Sequence of chain 1.E:
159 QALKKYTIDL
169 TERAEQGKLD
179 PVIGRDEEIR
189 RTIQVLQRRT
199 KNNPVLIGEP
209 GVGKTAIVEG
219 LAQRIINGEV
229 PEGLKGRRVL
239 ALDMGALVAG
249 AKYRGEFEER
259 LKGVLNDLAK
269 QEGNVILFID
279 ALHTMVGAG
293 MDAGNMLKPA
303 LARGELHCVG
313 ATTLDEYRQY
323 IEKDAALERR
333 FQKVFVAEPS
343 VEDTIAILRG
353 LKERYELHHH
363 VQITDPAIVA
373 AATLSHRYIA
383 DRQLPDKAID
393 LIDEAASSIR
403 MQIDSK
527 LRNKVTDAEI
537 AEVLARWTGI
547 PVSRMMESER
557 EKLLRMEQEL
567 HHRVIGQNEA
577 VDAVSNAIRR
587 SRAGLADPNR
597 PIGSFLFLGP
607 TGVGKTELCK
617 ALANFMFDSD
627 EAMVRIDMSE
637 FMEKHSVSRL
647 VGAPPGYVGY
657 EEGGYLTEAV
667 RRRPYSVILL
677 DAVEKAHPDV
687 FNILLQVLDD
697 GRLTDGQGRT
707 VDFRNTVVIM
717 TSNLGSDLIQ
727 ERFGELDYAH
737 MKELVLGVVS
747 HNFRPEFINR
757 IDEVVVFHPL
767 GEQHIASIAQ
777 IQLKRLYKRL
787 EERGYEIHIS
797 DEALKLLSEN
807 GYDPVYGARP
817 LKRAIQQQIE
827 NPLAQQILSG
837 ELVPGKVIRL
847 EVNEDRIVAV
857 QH

Binding-site contacts:
Ligand atom O2A contacts residue THR213 of chain 1.E at 3.3 Å.
Ligand atom O1B contacts residue GLY211 of chain 1.E at 3.7 Å.
Ligand atom O3A contacts residue GLY211 of chain 1.E at 3.4 Å.
Ligand atom O3G contacts residue PRO208 of chain 1.E at 3.3 Å.
Ligand atom C6 contacts residue ALA214 of chain 1.E at 3.7 Å (hydrophobic).
Ligand atom PB contacts residue GLY211 of chain 1.E at 3.6 Å.
Ligand atom N3 contacts residue LEU353 of chain 1.E at 3.7 Å.
Ligand atom O2B contacts residue GLY209 of chain 1.E at 2.5 Å (h-bond).
Ligand atom N7 contacts residue GLY211 of chain 1.E at 3.5 Å.
Ligand atom O2G contacts residue THR213 of chain 1.E at 3.4 Å (h-bond).
Ligand atom N6 contacts residue VAL180 of chain 1.E at 3.4 Å.
Ligand atom PB contacts residue GLY209 of chain 1.E at 3.6 Å.
Ligand atom N7 contacts residue ALA214 of chain 1.E at 3.8 Å.
Ligand atom O2A contacts residue ALA214 of chain 1.E at 3.1 Å (h-bond).
Ligand atom S1G contacts residue ARG332 of chain 1.D at 3.8 Å.
Ligand atom N7 contacts residue PRO387 of chain 1.E at 3.9 Å.
Ligand atom O2B contacts residue PRO208 of chain 1.E at 3.4 Å.
Ligand atom O2B contacts residue GLY211 of chain 1.E at 2.7 Å (h-bond).
Ligand atom C5 contacts residue ALA214 of chain 1.E at 3.6 Å (hydrophobic).
Ligand atom PB contacts residue LYS212 of chain 1.E at 3.6 Å.
Ligand atom O1B contacts residue THR213 of chain 1.E at 3.5 Å (h-bond).
Ligand atom O1A contacts residue THR213 of chain 1.E at 3.1 Å (h-bond).
Ligand atom O2B contacts residue VAL210 of chain 1.E at 3.2 Å (h-bond).
Ligand atom C2 contacts residue ILE349 of chain 1.E at 3.6 Å (hydrophobic).
Ligand atom C1' contacts residue ILE391 of chain 1.E at 3.8 Å (hydrophobic).
Ligand atom O3G contacts residue LYS212 of chain 1.E at 3.5 Å (salt-bridge).
Ligand atom S1G contacts residue ARG331 of chain 1.D at 3.3 Å (salt-bridge).
Ligand atom N6 contacts residue ILE349 of chain 1.E at 3.3 Å.
Ligand atom O3B contacts residue GLY209 of chain 1.E at 3.6 Å (h-bond).
Ligand atom N1 contacts residue ILE349 of chain 1.E at 3.4 Å.
Ligand atom O4' contacts residue ASP388 of chain 1.E at 3.8 Å.
Ligand atom C8 contacts residue GLY211 of chain 1.E at 3.7 Å.
Ligand atom N1 contacts residue VAL180 of chain 1.E at 3.6 Å.
Ligand atom O2A contacts residue LYS212 of chain 1.E at 3.7 Å.
Ligand atom O1B contacts residue LYS212 of chain 1.E at 2.8 Å (salt-bridge).
Ligand atom C6 contacts residue ILE349 of chain 1.E at 3.8 Å (hydrophobic).
Ligand atom O2A contacts residue GLY211 of chain 1.E at 3.3 Å.
Ligand atom PA contacts residue THR213 of chain 1.E at 3.9 Å.
Ligand atom O3B contacts residue PRO208 of chain 1.E at 3.4 Å.
Ligand atom O2B contacts residue LYS212 of chain 1.E at 3.6 Å.

A protein and the small-molecule ligand that binds it are described below.
Small molecule (SMILES): Nc1ncnc2c1ncn2[C@@H]1O[C@H](COP(=O)(O)OP(=O)(O)OP(O)(O)=S)[C@@H](O)[C@H]1O

Sequence of chain 1.D:
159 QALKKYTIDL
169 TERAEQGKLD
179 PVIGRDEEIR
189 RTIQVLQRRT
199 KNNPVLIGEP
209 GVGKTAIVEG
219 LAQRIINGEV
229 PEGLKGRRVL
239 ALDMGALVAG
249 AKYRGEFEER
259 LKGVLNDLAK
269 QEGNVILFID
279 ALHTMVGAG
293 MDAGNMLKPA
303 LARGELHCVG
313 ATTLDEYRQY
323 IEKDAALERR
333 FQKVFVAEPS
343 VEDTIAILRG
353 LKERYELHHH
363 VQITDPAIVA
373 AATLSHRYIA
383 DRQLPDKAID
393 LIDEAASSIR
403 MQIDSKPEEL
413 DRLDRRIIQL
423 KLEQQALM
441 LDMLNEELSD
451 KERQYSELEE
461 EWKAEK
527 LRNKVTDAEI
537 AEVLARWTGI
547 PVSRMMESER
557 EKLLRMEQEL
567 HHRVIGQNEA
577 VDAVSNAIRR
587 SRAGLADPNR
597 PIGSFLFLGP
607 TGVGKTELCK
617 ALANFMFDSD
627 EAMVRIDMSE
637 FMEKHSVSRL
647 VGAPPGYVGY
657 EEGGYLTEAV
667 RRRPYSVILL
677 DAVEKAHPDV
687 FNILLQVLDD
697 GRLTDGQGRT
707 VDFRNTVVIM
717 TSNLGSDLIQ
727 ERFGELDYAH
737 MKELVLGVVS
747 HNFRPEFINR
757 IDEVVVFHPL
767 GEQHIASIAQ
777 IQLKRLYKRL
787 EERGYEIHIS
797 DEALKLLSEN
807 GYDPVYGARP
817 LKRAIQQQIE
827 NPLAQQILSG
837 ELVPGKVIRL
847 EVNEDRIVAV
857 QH